Sequence of chain 1.A:
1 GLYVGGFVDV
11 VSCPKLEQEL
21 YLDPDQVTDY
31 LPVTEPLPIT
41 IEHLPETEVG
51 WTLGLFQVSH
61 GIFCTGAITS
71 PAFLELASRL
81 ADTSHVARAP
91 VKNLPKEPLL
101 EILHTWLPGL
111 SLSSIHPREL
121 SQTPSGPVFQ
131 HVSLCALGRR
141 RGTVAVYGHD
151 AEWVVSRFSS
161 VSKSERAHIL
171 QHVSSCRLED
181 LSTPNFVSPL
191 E

Binding-site contacts:
Ligand atom C30 contacts residue ALA77 of chain 1.A at 3.7 Å (hydrophobic).
Ligand atom C09 contacts residue 8M41 of chain 1.D at 4.0 Å.
Ligand atom C14 contacts residue 8M41 of chain 1.D at 3.6 Å.
Ligand atom N07 contacts residue 8M41 of chain 1.D at 4.0 Å.
Ligand atom C18 contacts residue LEU103 of chain 1.A at 4.2 Å (hydrophobic).
Ligand atom C26 contacts residue 8M41 of chain 1.D at 4.0 Å.
Ligand atom C12 contacts residue LEU107 of chain 1.A at 3.9 Å (hydrophobic).
Ligand atom C31 contacts residue PHE73 of chain 1.A at 3.9 Å (hydrophobic).
Ligand atom C27 contacts residue LEU76 of chain 1.A at 4.1 Å (hydrophobic).
Ligand atom O29 contacts residue LEU76 of chain 1.A at 3.3 Å.
Ligand atom C04 contacts residue 8M41 of chain 1.D at 3.9 Å.
Ligand atom C18 contacts residue LEU107 of chain 1.A at 3.8 Å (hydrophobic).
Ligand atom C08 contacts residue 8M41 of chain 1.D at 3.5 Å.
Ligand atom C32 contacts residue PHE186 of chain 1.A at 3.9 Å (hydrophobic).
Ligand atom C19 contacts residue TRP106 of chain 1.A at 3.9 Å (hydrophobic).
Ligand atom C30 contacts residue LEU76 of chain 1.A at 3.8 Å (hydrophobic).
Ligand atom C16 contacts residue ILE102 of chain 1.A at 3.5 Å (hydrophobic).
Ligand atom C17 contacts residue LEU103 of chain 1.A at 4.0 Å (hydrophobic).
Ligand atom C33 contacts residue PRO189 of chain 1.A at 3.7 Å (hydrophobic).
Ligand atom C20 contacts residue ALA136 of chain 1.A at 3.9 Å (hydrophobic).
Ligand atom C02 contacts residue 8M41 of chain 1.D at 3.1 Å.
Ligand atom C32 contacts residue ILE41 of chain 1.A at 4.0 Å (hydrophobic).
Ligand atom C26 contacts residue PRO189 of chain 1.A at 3.8 Å (hydrophobic).
Ligand atom C03 contacts residue PRO189 of chain 1.A at 4.1 Å (hydrophobic).
Ligand atom O01 contacts residue 8M41 of chain 1.D at 3.8 Å.
Ligand atom O29 contacts residue LEU80 of chain 1.A at 3.7 Å.
Ligand atom C25 contacts residue PRO189 of chain 1.A at 3.9 Å (hydrophobic).
Ligand atom O22 contacts residue 8M41 of chain 1.D at 3.3 Å.
Ligand atom C15 contacts residue 8M41 of chain 1.D at 3.5 Å.
Ligand atom C28 contacts residue LEU76 of chain 1.A at 3.8 Å (hydrophobic).
Ligand atom O34 contacts residue 8M41 of chain 1.D at 2.9 Å.
Ligand atom C30 contacts residue PHE73 of chain 1.A at 3.6 Å (hydrophobic).
Ligand atom O01 contacts residue PRO189 of chain 1.A at 3.7 Å.
Ligand atom C03 contacts residue 8M41 of chain 1.D at 3.5 Å.
Ligand atom C31 contacts residue PHE186 of chain 1.A at 3.8 Å (hydrophobic).
Ligand atom C19 contacts residue LEU107 of chain 1.A at 3.9 Å (hydrophobic).
Ligand atom C27 contacts residue 8M41 of chain 1.D at 4.2 Å.
Ligand atom C05 contacts residue 8M41 of chain 1.D at 3.8 Å.
Ligand atom C02 contacts residue PRO189 of chain 1.A at 4.0 Å (hydrophobic).
Ligand atom C20 contacts residue TRP106 of chain 1.A at 3.7 Å (hydrophobic).

The small molecule below binds the protein below.
Small molecule (SMILES): COc1ccc(Nc2cc(C(=O)O)ccc2NC(=O)c2cccc(CC3CCCCC3)n2)cc1